Sequence of chain 1.A:
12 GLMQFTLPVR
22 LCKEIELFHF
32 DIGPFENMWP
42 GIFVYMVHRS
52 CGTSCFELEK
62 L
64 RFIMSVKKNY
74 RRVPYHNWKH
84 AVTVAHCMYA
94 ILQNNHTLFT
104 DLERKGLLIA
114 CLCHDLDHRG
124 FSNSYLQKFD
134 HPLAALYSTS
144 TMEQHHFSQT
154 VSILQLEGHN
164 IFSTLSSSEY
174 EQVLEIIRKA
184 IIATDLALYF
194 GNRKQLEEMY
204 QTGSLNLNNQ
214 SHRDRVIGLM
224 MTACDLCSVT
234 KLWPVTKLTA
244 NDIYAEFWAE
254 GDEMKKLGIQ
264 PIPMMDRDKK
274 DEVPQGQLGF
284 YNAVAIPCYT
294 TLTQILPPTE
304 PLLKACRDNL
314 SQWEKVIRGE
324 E

The protein below binds the small molecule below.
Small molecule (SMILES): Cn1nc(N2CCCC2)nc1/C=C/c1nc2ccc(Cl)cn2n1

Binding-site contacts:
Ligand atom C06 contacts residue PHE283 of chain 1.A at 3.7 Å (hydrophobic).
Ligand atom C14 contacts residue GLN280 of chain 1.A at 3.4 Å.
Ligand atom C05 contacts residue GLY279 of chain 1.A at 3.6 Å.
Ligand atom N09 contacts residue GLY279 of chain 1.A at 3.8 Å.
Ligand atom C19 contacts residue PHE283 of chain 1.A at 3.7 Å (hydrophobic).
Ligand atom N03 contacts residue MET267 of chain 1.A at 3.7 Å.
Ligand atom N18 contacts residue PHE283 of chain 1.A at 3.7 Å.
Ligand atom C17 contacts residue PHE283 of chain 1.A at 3.5 Å (hydrophobic).
Ligand atom N15 contacts residue GLN280 of chain 1.A at 2.9 Å (h-bond).
Ligand atom C21 contacts residue LEU229 of chain 1.A at 3.7 Å (hydrophobic).
Ligand atom C13 contacts residue GLU275 of chain 1.A at 3.7 Å.
Ligand atom C19 contacts residue ILE246 of chain 1.A at 3.7 Å (hydrophobic).
Ligand atom C13 contacts residue TYR247 of chain 1.A at 3.7 Å (hydrophobic).
Ligand atom C10 contacts residue MET267 of chain 1.A at 3.8 Å (hydrophobic).
Ligand atom C06 contacts residue GLY279 of chain 1.A at 3.8 Å.
Ligand atom N01 contacts residue GLY279 of chain 1.A at 3.7 Å.
Ligand atom C11 contacts residue GLU275 of chain 1.A at 3.6 Å.
Ligand atom C12 contacts residue VAL276 of chain 1.A at 3.8 Å (hydrophobic).
Ligand atom C21 contacts residue PHE283 of chain 1.A at 3.7 Å (hydrophobic).
Ligand atom N16 contacts residue PHE250 of chain 1.A at 3.7 Å.
Ligand atom N09 contacts residue MET267 of chain 1.A at 3.5 Å.
Ligand atom C02 contacts residue GLY279 of chain 1.A at 3.6 Å.
Ligand atom C05 contacts residue MET267 of chain 1.A at 3.5 Å (hydrophobic).
Ligand atom C13 contacts residue VAL276 of chain 1.A at 3.8 Å (hydrophobic).
Ligand atom C12 contacts residue LYS272 of chain 1.A at 3.5 Å.
Ligand atom C07 contacts residue TYR247 of chain 1.A at 3.1 Å (hydrophobic).
Ligand atom N01 contacts residue MET267 of chain 1.A at 3.5 Å.
Ligand atom CL23 contacts residue TYR78 of chain 1.A at 3.8 Å.
Ligand atom N04 contacts residue MET267 of chain 1.A at 3.6 Å.
Ligand atom N01 contacts residue TYR247 of chain 1.A at 3.0 Å (h-bond).
Ligand atom N15 contacts residue PHE283 of chain 1.A at 3.9 Å.
Ligand atom C14 contacts residue PHE283 of chain 1.A at 3.8 Å (hydrophobic).
Ligand atom CL23 contacts residue SER231 of chain 1.A at 3.8 Å.
Ligand atom C13 contacts residue GLY279 of chain 1.A at 3.7 Å.
Ligand atom C02 contacts residue MET267 of chain 1.A at 3.6 Å (hydrophobic).
Ligand atom C22 contacts residue PHE283 of chain 1.A at 3.5 Å (hydrophobic).
Ligand atom N16 contacts residue PHE283 of chain 1.A at 3.5 Å.
Ligand atom C08 contacts residue MET267 of chain 1.A at 3.4 Å (hydrophobic).
Ligand atom C07 contacts residue GLN280 of chain 1.A at 3.3 Å.
Ligand atom C12 contacts residue GLU275 of chain 1.A at 3.4 Å.